This small molecule binds to this protein.
Small molecule (SMILES): CCC#CCN(c1ccc2nccc(N)c2c1)c1c(Cl)cccc1Cl

Sequence of chain 1.A:
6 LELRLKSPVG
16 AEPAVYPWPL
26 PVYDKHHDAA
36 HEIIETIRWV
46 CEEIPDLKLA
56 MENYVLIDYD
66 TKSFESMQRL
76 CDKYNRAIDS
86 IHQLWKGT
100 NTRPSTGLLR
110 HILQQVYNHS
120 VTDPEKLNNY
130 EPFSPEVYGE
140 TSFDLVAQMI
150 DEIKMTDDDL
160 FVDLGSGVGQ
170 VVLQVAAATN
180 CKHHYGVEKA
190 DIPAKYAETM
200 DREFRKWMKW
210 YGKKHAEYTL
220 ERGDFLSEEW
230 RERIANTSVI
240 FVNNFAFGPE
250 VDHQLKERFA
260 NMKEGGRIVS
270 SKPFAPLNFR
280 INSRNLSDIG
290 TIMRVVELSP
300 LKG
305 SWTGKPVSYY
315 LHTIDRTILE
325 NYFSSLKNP

Binding-site contacts:
Ligand atom N24 contacts residue THR140 of chain 1.A at 3.9 Å.
Ligand atom C7 contacts residue PHE132 of chain 1.A at 3.8 Å (hydrophobic).
Ligand atom C20 contacts residue PHE240 of chain 1.A at 4.0 Å (hydrophobic).
Ligand atom C23 contacts residue SER141 of chain 1.A at 3.7 Å.
Ligand atom C8 contacts residue LEU144 of chain 1.A at 3.6 Å (hydrophobic).
Ligand atom C10 contacts residue SER312 of chain 1.A at 3.5 Å.
Ligand atom C12 contacts residue PHE240 of chain 1.A at 3.5 Å (hydrophobic).
Ligand atom CL2 contacts residue PHE132 of chain 1.A at 3.6 Å.
Ligand atom C17 contacts residue PHE240 of chain 1.A at 3.5 Å (hydrophobic).
Ligand atom C14 contacts residue SER270 of chain 1.A at 3.6 Å.
Ligand atom C20 contacts residue SER141 of chain 1.A at 3.9 Å.
Ligand atom CL1 contacts residue TYR313 of chain 1.A at 3.8 Å.
Ligand atom C21 contacts residue VAL145 of chain 1.A at 4.0 Å (hydrophobic).
Ligand atom C22 contacts residue SER141 of chain 1.A at 3.5 Å.
Ligand atom C15 contacts residue PHE240 of chain 1.A at 3.5 Å (hydrophobic).
Ligand atom C16 contacts residue PHE240 of chain 1.A at 3.3 Å (hydrophobic).
Ligand atom C4 contacts residue PHE132 of chain 1.A at 3.6 Å (hydrophobic).
Ligand atom N24 contacts residue SER141 of chain 1.A at 3.0 Å (h-bond).
Ligand atom C15 contacts residue VAL268 of chain 1.A at 3.5 Å (hydrophobic).
Ligand atom C14 contacts residue PHE240 of chain 1.A at 3.5 Å (hydrophobic).
Ligand atom C16 contacts residue TYR313 of chain 1.A at 3.9 Å (hydrophobic).
Ligand atom N6 contacts residue VAL311 of chain 1.A at 3.8 Å.
Ligand atom C21 contacts residue SER141 of chain 1.A at 3.7 Å.
Ligand atom C20 contacts residue VAL145 of chain 1.A at 3.7 Å (hydrophobic).
Ligand atom C15 contacts residue SER269 of chain 1.A at 3.5 Å.
Ligand atom C10 contacts residue LEU144 of chain 1.A at 3.8 Å (hydrophobic).
Ligand atom CL2 contacts residue SER270 of chain 1.A at 3.7 Å.
Ligand atom C13 contacts residue PHE240 of chain 1.A at 3.5 Å (hydrophobic).
Ligand atom CL1 contacts residue LEU144 of chain 1.A at 3.7 Å.
Ligand atom C14 contacts residue SER269 of chain 1.A at 3.6 Å.
Ligand atom C1 contacts residue VAL311 of chain 1.A at 3.6 Å (hydrophobic).
Ligand atom C9 contacts residue LEU144 of chain 1.A at 3.5 Å (hydrophobic).
Ligand atom C5 contacts residue PHE132 of chain 1.A at 3.5 Å (hydrophobic).
Ligand atom C21 contacts residue PHE240 of chain 1.A at 3.8 Å (hydrophobic).
Ligand atom CL2 contacts residue ASN242 of chain 1.A at 3.6 Å.
Ligand atom C14 contacts residue VAL241 of chain 1.A at 3.6 Å (hydrophobic).
Ligand atom C10 contacts residue PHE132 of chain 1.A at 3.8 Å (hydrophobic).
Ligand atom C25 contacts residue ASN242 of chain 1.A at 4.0 Å.
Ligand atom C17 contacts residue TYR313 of chain 1.A at 3.9 Å (hydrophobic).
Ligand atom C7 contacts residue LEU144 of chain 1.A at 4.0 Å (hydrophobic).